Binding-site contacts:
Ligand atom CAQ contacts residue LEU155 of chain 1.A at 4.4 Å (hydrophobic).
Ligand atom CAE contacts residue TRP148 of chain 1.A at 4.2 Å (hydrophobic).
Ligand atom OAW contacts residue HIS145 of chain 1.A at 3.7 Å.
Ligand atom CAP contacts residue LEU155 of chain 1.A at 3.7 Å (hydrophobic).
Ligand atom CAT contacts residue HIS145 of chain 1.A at 4.1 Å.
Ligand atom CAK contacts residue TRP148 of chain 1.A at 3.3 Å (hydrophobic).
Ligand atom CBC contacts residue HIS145 of chain 1.A at 4.1 Å.
Ligand atom CAD contacts residue TRP148 of chain 1.A at 3.4 Å (hydrophobic).
Ligand atom CAA contacts residue ALA156 of chain 1.A at 3.7 Å (hydrophobic).
Ligand atom CAI contacts residue TRP148 of chain 1.A at 3.1 Å (hydrophobic).
Ligand atom CAO contacts residue CYS208 of chain 1.A at 4.4 Å (hydrophobic).
Ligand atom CAB contacts residue CYS208 of chain 1.A at 4.4 Å (hydrophobic).
Ligand atom CAN contacts residue LEU155 of chain 1.A at 4.3 Å (hydrophobic).
Ligand atom CAN contacts residue CYS208 of chain 1.A at 4.5 Å (hydrophobic).
Ligand atom CBA contacts residue CYS208 of chain 1.A at 4.4 Å (hydrophobic).
Ligand atom CAV contacts residue TRP148 of chain 1.A at 4.1 Å (hydrophobic).
Ligand atom CAY contacts residue HIS145 of chain 1.A at 4.0 Å.
Ligand atom CBH contacts residue TRP148 of chain 1.A at 4.0 Å (hydrophobic).
Ligand atom CAJ contacts residue CYS208 of chain 1.A at 3.4 Å (hydrophobic).
Ligand atom OAH contacts residue THR142 of chain 1.A at 3.6 Å.
Ligand atom CAQ contacts residue TRP148 of chain 1.A at 4.0 Å (hydrophobic).
Ligand atom CAV contacts residue LEU144 of chain 1.A at 3.6 Å (hydrophobic).
Ligand atom CBD contacts residue TRP148 of chain 1.A at 3.7 Å (hydrophobic).
Ligand atom OAW contacts residue LEU144 of chain 1.A at 4.3 Å.
Ligand atom CAC contacts residue CYS208 of chain 1.A at 4.0 Å (hydrophobic).
Ligand atom CAR contacts residue HIS145 of chain 1.A at 3.3 Å.
Ligand atom CAD contacts residue HIS145 of chain 1.A at 4.1 Å.
Ligand atom CAA contacts residue VAL212 of chain 1.A at 4.4 Å (hydrophobic).
Ligand atom CAE contacts residue MET204 of chain 1.A at 3.6 Å (hydrophobic).
Ligand atom CAE contacts residue VAL152 of chain 1.A at 3.8 Å (hydrophobic).
Ligand atom CBF contacts residue TRP148 of chain 1.A at 4.5 Å (hydrophobic).
Ligand atom CBB contacts residue CYS208 of chain 1.A at 4.2 Å (hydrophobic).
Ligand atom CAM contacts residue HIS145 of chain 1.A at 4.2 Å.
Ligand atom CAO contacts residue LEU155 of chain 1.A at 4.1 Å (hydrophobic).
Ligand atom CBG contacts residue TRP148 of chain 1.A at 4.5 Å (hydrophobic).
Ligand atom CAA contacts residue CYS208 of chain 1.A at 3.8 Å (hydrophobic).
Ligand atom CAZ contacts residue TRP148 of chain 1.A at 3.5 Å (hydrophobic).

This protein binds this small molecule.
Small molecule (SMILES): CC(C)CCC[C@@H](C)[C@H]1CC[C@H]2[C@@H]3CC=C4C[C@@H](OC(=O)CCC(=O)O)CC[C@]4(C)[C@H]3CC[C@]12C

Sequence of chain 1.A:
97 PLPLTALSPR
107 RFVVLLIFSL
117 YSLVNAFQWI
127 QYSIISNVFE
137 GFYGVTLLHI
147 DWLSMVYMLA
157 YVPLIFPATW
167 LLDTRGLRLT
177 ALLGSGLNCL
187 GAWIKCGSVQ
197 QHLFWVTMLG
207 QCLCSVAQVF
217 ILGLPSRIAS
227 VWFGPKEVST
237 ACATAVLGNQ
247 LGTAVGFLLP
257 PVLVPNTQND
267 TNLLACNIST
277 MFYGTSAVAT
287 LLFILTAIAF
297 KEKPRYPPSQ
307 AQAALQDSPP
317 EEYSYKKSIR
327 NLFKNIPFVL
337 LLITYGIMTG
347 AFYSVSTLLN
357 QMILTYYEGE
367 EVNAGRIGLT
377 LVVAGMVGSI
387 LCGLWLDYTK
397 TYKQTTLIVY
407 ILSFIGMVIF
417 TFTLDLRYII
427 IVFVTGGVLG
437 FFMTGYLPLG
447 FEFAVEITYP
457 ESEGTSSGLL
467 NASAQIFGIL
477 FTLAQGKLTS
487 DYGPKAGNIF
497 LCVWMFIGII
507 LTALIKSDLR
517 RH